Binding-site contacts:
Ligand atom N2 contacts residue THR145 of chain 49.F at 4.0 Å.
Ligand atom C2 contacts residue ASN103 of chain 49.F at 3.2 Å.
Ligand atom O5 contacts residue ASN103 of chain 49.F at 2.6 Å (h-bond).
Ligand atom C1 contacts residue THR145 of chain 49.F at 3.4 Å.
Ligand atom C5 contacts residue ASN103 of chain 49.F at 4.0 Å.
Ligand atom C3 contacts residue ASN103 of chain 49.F at 4.5 Å.
Ligand atom C2 contacts residue THR145 of chain 49.F at 4.1 Å.
Ligand atom C5 contacts residue THR145 of chain 49.F at 4.0 Å.
Ligand atom O7 contacts residue LEU147 of chain 49.F at 3.0 Å.
Ligand atom O5 contacts residue THR145 of chain 49.F at 4.0 Å.
Ligand atom C8 contacts residue VAL146 of chain 49.F at 4.5 Å (hydrophobic).
Ligand atom N2 contacts residue ASN103 of chain 49.F at 3.8 Å.
Ligand atom C2 contacts residue LEU147 of chain 49.F at 4.3 Å (hydrophobic).
Ligand atom C1 contacts residue ASN103 of chain 49.F at 1.7 Å.
Ligand atom N2 contacts residue LEU147 of chain 49.F at 3.6 Å.
Ligand atom C8 contacts residue LEU147 of chain 49.F at 3.4 Å (hydrophobic).
Ligand atom C7 contacts residue LEU147 of chain 49.F at 3.1 Å (hydrophobic).
Ligand atom C3 contacts residue THR145 of chain 49.F at 4.1 Å.

A small-molecule ligand and the protein it binds are described below.
Small molecule (SMILES): CC(=O)N[C@@H]1[C@@H](O)[C@H](O)[C@@H](CO)O[C@H]1O

Sequence of chain 49.F:
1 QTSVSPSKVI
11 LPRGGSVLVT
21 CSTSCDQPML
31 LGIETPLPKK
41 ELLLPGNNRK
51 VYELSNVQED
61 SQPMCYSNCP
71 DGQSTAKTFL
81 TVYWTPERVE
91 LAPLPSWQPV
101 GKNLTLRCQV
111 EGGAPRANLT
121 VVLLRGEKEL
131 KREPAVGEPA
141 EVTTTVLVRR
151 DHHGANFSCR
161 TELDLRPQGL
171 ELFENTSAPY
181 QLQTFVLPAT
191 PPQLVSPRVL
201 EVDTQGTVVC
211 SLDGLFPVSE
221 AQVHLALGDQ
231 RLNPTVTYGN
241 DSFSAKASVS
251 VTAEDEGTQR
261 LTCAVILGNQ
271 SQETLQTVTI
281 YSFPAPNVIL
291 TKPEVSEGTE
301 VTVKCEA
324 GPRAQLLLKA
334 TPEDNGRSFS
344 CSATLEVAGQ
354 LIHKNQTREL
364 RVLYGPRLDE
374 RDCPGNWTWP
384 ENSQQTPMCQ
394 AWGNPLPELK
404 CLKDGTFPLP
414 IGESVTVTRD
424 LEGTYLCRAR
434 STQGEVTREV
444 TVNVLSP